Sequence of chain 1.A:
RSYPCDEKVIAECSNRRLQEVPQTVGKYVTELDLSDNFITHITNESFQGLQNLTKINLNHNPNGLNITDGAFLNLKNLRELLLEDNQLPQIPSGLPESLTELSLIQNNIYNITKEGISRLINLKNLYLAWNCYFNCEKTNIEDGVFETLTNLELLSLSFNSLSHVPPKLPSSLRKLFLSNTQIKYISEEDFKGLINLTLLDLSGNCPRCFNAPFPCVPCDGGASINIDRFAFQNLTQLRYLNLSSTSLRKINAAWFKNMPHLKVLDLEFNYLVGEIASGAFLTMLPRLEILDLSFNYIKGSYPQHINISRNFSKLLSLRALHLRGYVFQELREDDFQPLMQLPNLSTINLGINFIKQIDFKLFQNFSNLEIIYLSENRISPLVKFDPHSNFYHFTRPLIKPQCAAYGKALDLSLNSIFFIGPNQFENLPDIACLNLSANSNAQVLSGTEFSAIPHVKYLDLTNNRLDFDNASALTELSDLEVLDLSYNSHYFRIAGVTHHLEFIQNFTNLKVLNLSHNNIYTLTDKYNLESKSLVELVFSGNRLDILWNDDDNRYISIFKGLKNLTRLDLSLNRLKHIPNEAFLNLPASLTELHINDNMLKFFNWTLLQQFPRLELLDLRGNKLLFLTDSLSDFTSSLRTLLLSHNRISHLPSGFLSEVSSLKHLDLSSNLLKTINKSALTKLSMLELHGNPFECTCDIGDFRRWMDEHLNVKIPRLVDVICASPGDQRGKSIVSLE

Binding-site contacts:
Ligand atom C1 contacts residue LEU661 of chain 1.A at 4.1 Å (hydrophobic).
Ligand atom N2 contacts residue ASN658 of chain 1.A at 2.9 Å (h-bond).
Ligand atom C8 contacts residue ASN658 of chain 1.A at 3.5 Å.
Ligand atom C6 contacts residue ASN634 of chain 1.A at 4.0 Å.
Ligand atom O5 contacts residue ASN634 of chain 1.A at 3.3 Å (h-bond).
Ligand atom O6 contacts residue LEU638 of chain 1.A at 3.8 Å.
Ligand atom O6 contacts residue LEU661 of chain 1.A at 3.4 Å.
Ligand atom C4 contacts residue ASN658 of chain 1.A at 4.2 Å.
Ligand atom C3 contacts residue ASN658 of chain 1.A at 3.8 Å.
Ligand atom C1 contacts residue ASN658 of chain 1.A at 1.4 Å.
Ligand atom O6 contacts residue ASN634 of chain 1.A at 3.8 Å.
Ligand atom O5 contacts residue ASN658 of chain 1.A at 2.3 Å (h-bond).
Ligand atom C2 contacts residue ASN634 of chain 1.A at 4.1 Å.
Ligand atom O5 contacts residue LEU661 of chain 1.A at 3.6 Å.
Ligand atom C5 contacts residue LEU661 of chain 1.A at 4.4 Å (hydrophobic).
Ligand atom O7 contacts residue ASN658 of chain 1.A at 3.5 Å (h-bond).
Ligand atom C6 contacts residue LEU661 of chain 1.A at 4.5 Å (hydrophobic).
Ligand atom C5 contacts residue ASN634 of chain 1.A at 4.4 Å.
Ligand atom O7 contacts residue ASN634 of chain 1.A at 4.3 Å.
Ligand atom C7 contacts residue ASN658 of chain 1.A at 3.3 Å.
Ligand atom C5 contacts residue ASN658 of chain 1.A at 3.6 Å.
Ligand atom C1 contacts residue ASN634 of chain 1.A at 3.6 Å.
Ligand atom C2 contacts residue ASN658 of chain 1.A at 2.5 Å.

This protein binds this small molecule.
Small molecule (SMILES): CC(=O)N[C@@H]1[C@@H](O)[C@H](O)[C@@H](CO)O[C@H]1O